Sequence of chain 1.A:
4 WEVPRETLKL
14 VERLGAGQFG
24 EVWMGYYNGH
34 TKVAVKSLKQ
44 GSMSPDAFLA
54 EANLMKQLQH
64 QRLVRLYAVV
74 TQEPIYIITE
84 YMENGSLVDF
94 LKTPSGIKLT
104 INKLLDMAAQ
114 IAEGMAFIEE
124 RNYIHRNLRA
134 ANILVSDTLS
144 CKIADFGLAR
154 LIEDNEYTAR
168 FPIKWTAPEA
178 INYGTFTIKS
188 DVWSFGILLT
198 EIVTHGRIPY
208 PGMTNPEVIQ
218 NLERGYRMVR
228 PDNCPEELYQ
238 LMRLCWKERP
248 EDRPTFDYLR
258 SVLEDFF

The protein below binds the small molecule below.
Small molecule (SMILES): CN1CCN(c2cccc(-c3cnn4c3N=C[C@@H](c3ccc(O)cc3)C4N)c2)CC1

Binding-site contacts:
Ligand atom C11 contacts residue THR82 of chain 1.A at 3.8 Å.
Ligand atom C28 contacts residue GLY88 of chain 1.A at 3.4 Å.
Ligand atom N7 contacts residue VAL25 of chain 1.A at 3.8 Å.
Ligand atom C11 contacts residue ALA37 of chain 1.A at 3.4 Å (hydrophobic).
Ligand atom C3 contacts residue MET85 of chain 1.A at 3.1 Å (hydrophobic).
Ligand atom N1 contacts residue LEU137 of chain 1.A at 3.7 Å.
Ligand atom C41 contacts residue TYR84 of chain 1.A at 3.3 Å (hydrophobic).
Ligand atom N12 contacts residue LEU137 of chain 1.A at 3.6 Å.
Ligand atom C10 contacts residue LEU137 of chain 1.A at 3.7 Å (hydrophobic).
Ligand atom C15 contacts residue THR82 of chain 1.A at 3.7 Å.
Ligand atom C27 contacts residue GLY88 of chain 1.A at 3.6 Å.
Ligand atom N44 contacts residue GLU86 of chain 1.A at 3.0 Å (salt-bridge).
Ligand atom O25 contacts residue THR82 of chain 1.A at 3.8 Å.
Ligand atom N12 contacts residue ALA37 of chain 1.A at 3.3 Å.
Ligand atom N2 contacts residue MET85 of chain 1.A at 3.1 Å (h-bond).
Ligand atom C18 contacts residue LYS39 of chain 1.A at 3.6 Å.
Ligand atom C8 contacts residue VAL25 of chain 1.A at 3.8 Å (hydrophobic).
Ligand atom C38 contacts residue GLU86 of chain 1.A at 3.3 Å.
Ligand atom C27 contacts residue LEU17 of chain 1.A at 3.7 Å (hydrophobic).
Ligand atom C23 contacts residue EDO1 of chain 1.C at 3.8 Å.
Ligand atom C30 contacts residue GLY88 of chain 1.A at 3.8 Å.
Ligand atom C45 contacts residue GLU86 of chain 1.A at 3.8 Å.
Ligand atom O25 contacts residue ILE80 of chain 1.A at 3.3 Å.
Ligand atom C20 contacts residue THR82 of chain 1.A at 3.6 Å.
Ligand atom N2 contacts residue ALA37 of chain 1.A at 3.6 Å.
Ligand atom C11 contacts residue LEU137 of chain 1.A at 3.4 Å (hydrophobic).
Ligand atom O25 contacts residue GLU54 of chain 1.A at 2.6 Å (salt-bridge).
Ligand atom C21 contacts residue GLU54 of chain 1.A at 3.1 Å.
Ligand atom O25 contacts residue MET58 of chain 1.A at 3.7 Å.
Ligand atom C20 contacts residue GLU54 of chain 1.A at 3.3 Å.
Ligand atom C18 contacts residue THR82 of chain 1.A at 3.5 Å.
Ligand atom C16 contacts residue THR82 of chain 1.A at 3.3 Å.
Ligand atom N1 contacts residue ALA37 of chain 1.A at 3.5 Å.
Ligand atom C28 contacts residue LEU17 of chain 1.A at 3.8 Å (hydrophobic).
Ligand atom C51 contacts residue GLU86 of chain 1.A at 3.5 Å.
Ligand atom C38 contacts residue TYR84 of chain 1.A at 3.1 Å (hydrophobic).
Ligand atom C28 contacts residue MET85 of chain 1.A at 3.8 Å (hydrophobic).
Ligand atom N12 contacts residue THR82 of chain 1.A at 2.8 Å (h-bond).
Ligand atom N12 contacts residue GLU83 of chain 1.A at 3.0 Å (salt-bridge).
Ligand atom C41 contacts residue GLU86 of chain 1.A at 3.3 Å.